Sequence of chain 12.C:
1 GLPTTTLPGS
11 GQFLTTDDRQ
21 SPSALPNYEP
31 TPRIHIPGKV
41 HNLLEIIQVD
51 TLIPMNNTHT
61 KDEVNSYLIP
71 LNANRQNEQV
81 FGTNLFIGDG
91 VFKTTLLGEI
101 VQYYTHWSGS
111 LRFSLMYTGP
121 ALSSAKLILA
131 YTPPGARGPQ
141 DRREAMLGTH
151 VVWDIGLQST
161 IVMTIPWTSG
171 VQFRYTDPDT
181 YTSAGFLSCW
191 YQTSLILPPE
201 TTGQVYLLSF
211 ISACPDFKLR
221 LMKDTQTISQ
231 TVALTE

Sequence of chain 13.C:
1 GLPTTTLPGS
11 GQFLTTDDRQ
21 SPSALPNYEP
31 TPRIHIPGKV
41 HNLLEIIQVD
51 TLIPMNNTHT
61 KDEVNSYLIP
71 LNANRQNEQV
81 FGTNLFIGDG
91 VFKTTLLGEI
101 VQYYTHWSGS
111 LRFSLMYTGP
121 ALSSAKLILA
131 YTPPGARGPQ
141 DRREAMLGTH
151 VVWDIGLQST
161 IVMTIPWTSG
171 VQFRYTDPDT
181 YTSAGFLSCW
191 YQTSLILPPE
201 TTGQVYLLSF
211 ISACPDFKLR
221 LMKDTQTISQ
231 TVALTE

Sequence of chain 12.A:
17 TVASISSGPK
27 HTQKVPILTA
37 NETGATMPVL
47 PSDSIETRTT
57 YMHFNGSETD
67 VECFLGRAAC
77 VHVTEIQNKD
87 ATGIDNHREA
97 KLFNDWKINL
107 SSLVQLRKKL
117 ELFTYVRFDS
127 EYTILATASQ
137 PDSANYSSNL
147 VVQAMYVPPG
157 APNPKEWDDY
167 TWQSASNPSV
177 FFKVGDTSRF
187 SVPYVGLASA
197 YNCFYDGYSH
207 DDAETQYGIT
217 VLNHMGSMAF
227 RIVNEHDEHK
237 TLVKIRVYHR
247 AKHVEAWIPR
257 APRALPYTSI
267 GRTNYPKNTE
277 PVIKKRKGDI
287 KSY

The protein below binds the small molecule below.
Small molecule (SMILES): Cc1cc(CCCOc2c(C)cc(-c3noc(C(F)(F)F)n3)cc2C)on1

Binding-site contacts:
Ligand atom F1 contacts residue MET224 of chain 12.A at 3.7 Å.
Ligand atom F2 contacts residue VAL176 of chain 12.A at 2.7 Å.
Ligand atom CM6 contacts residue VAL191 of chain 12.A at 3.7 Å (hydrophobic).
Ligand atom C2A contacts residue TYR152 of chain 12.A at 3.5 Å (hydrophobic).
Ligand atom N3A contacts residue PHE186 of chain 12.A at 3.1 Å.
Ligand atom CM3 contacts residue ASN219 of chain 12.A at 3.5 Å.
Ligand atom O1A contacts residue ALA24 of chain 12.C at 3.4 Å.
Ligand atom N1A contacts residue ALA24 of chain 12.C at 3.3 Å.
Ligand atom N3A contacts residue TYR152 of chain 12.A at 3.5 Å.
Ligand atom F3 contacts residue PRO174 of chain 12.A at 3.1 Å.
Ligand atom F3 contacts residue SER175 of chain 12.A at 2.8 Å.
Ligand atom C4 contacts residue TYR197 of chain 12.A at 3.7 Å (hydrophobic).
Ligand atom C5B contacts residue TYR152 of chain 12.A at 3.4 Å (hydrophobic).
Ligand atom N1A contacts residue PRO174 of chain 12.A at 3.5 Å.
Ligand atom C1C contacts residue TYR197 of chain 12.A at 3.7 Å (hydrophobic).
Ligand atom CM6 contacts residue TYR152 of chain 12.A at 3.4 Å (hydrophobic).
Ligand atom F2 contacts residue PHE186 of chain 12.A at 3.1 Å.
Ligand atom C1C contacts residue TYR128 of chain 12.A at 3.3 Å (hydrophobic).
Ligand atom O1 contacts residue MET221 of chain 12.A at 3.7 Å.
Ligand atom C2A contacts residue PHE186 of chain 12.A at 3.3 Å (hydrophobic).
Ligand atom CM2 contacts residue TYR128 of chain 12.A at 3.4 Å (hydrophobic).
Ligand atom C6B contacts residue TYR152 of chain 12.A at 3.6 Å (hydrophobic).
Ligand atom F1 contacts residue PHE186 of chain 12.A at 3.3 Å.
Ligand atom F3 contacts residue ALA150 of chain 12.A at 3.0 Å.
Ligand atom C3 contacts residue LEU106 of chain 12.A at 3.4 Å (hydrophobic).
Ligand atom O1A contacts residue PHE186 of chain 12.A at 3.4 Å.
Ligand atom CM4 contacts residue ALA150 of chain 12.A at 3.7 Å (hydrophobic).
Ligand atom C3A contacts residue PHE186 of chain 12.A at 3.1 Å (hydrophobic).
Ligand atom C4B contacts residue TYR152 of chain 12.A at 3.6 Å (hydrophobic).
Ligand atom CM4 contacts residue VAL176 of chain 12.A at 3.7 Å (hydrophobic).
Ligand atom N1A contacts residue PHE186 of chain 12.A at 3.5 Å.
Ligand atom CM2 contacts residue MET224 of chain 12.A at 3.5 Å (hydrophobic).
Ligand atom C3C contacts residue TYR128 of chain 12.A at 3.1 Å (hydrophobic).
Ligand atom F3 contacts residue TYR152 of chain 12.A at 3.6 Å.
Ligand atom C2C contacts residue TYR128 of chain 12.A at 3.2 Å (hydrophobic).
Ligand atom CM4 contacts residue PHE186 of chain 12.A at 3.5 Å (hydrophobic).
Ligand atom O1A contacts residue PRO174 of chain 12.A at 3.4 Å.
Ligand atom C4 contacts residue LEU106 of chain 12.A at 3.3 Å (hydrophobic).
Ligand atom F3 contacts residue VAL176 of chain 12.A at 3.6 Å.
Ligand atom C3B contacts residue MET224 of chain 12.A at 3.6 Å (hydrophobic).